This small molecule binds to this protein.
Small molecule (SMILES): CO[C@@H]1[C@H](O)[C@@H](CO[P](=O)(O)O[C@H]2[C@@H](O)[C@H](n3ccc(N)nc3=O)O[C@@H]2CO[P](=O)(O)O[C@H]2[C@@H](O)[C@H](n3cnc4c(=O)nc(N)[nH]c43)O[C@@H]2CO[P](=O)(O)O[C@H]2[C@@H](O)[C@H](n3ccc(N)nc3=O)O[C@@H]2CO[P](=O)(O)O[C@H]2[C@@H](O)[C@H](n3cnc4c(N)ncnc43)O[C@@H]2CO[P](=O)(O)O[C@H]2[C@@H](O)[C@H](n3ccc(=O)[nH]c3=O)O[C@@H]2CO[P](=O)(O)O[C@H]2[C@@H](O)[C@H](n3ccc(=O)[nH]c3=O)O[C@@H]2CO[P](=O)(O)O[C@H]2[C@@H](O)[C@H](n3cnc4c(=O)nc(N)[nH]c43)O[C@@H]2CO[P](=O)(O)O[C@H]2[C@@H](O)[C@H](n3ccc(N)nc3=O)O[C@@H]2CO)O[C@H]1n1ccc(=O)[nH]c1=O

Binding-site contacts:
Ligand atom O6 contacts residue LYS105 of chain 1.A at 3.7 Å.
Ligand atom CM2 contacts residue LEU108 of chain 1.A at 3.6 Å (hydrophobic).
Ligand atom O4 contacts residue HIS72 of chain 1.A at 3.3 Å (h-bond).
Ligand atom C2 contacts residue LYS105 of chain 1.A at 3.4 Å.
Ligand atom O2 contacts residue PHE70 of chain 1.A at 3.8 Å.
Ligand atom C5 contacts residue PHE70 of chain 1.A at 3.9 Å (hydrophobic).
Ligand atom N3 contacts residue LYS105 of chain 1.A at 2.8 Å (salt-bridge).
Ligand atom P contacts residue TYR82 of chain 1.A at 3.8 Å.
Ligand atom OP1 contacts residue TYR42 of chain 1.A at 2.6 Å (h-bond).
Ligand atom O2' contacts residue TYR55 of chain 1.A at 3.6 Å (h-bond).
Ligand atom O2 contacts residue LYS105 of chain 1.A at 3.1 Å (salt-bridge).
Ligand atom O2' contacts residue ILE107 of chain 1.A at 3.9 Å.
Ligand atom N1 contacts residue PHE70 of chain 1.A at 3.8 Å.
Ligand atom O2 contacts residue SER106 of chain 1.A at 3.7 Å.
Ligand atom C2' contacts residue PHE70 of chain 1.A at 3.8 Å (hydrophobic).
Ligand atom O3' contacts residue PHE83 of chain 1.A at 3.6 Å.
Ligand atom N3 contacts residue PHE70 of chain 1.A at 3.3 Å.
Ligand atom O3' contacts residue ARG53 of chain 1.A at 2.9 Å (salt-bridge).
Ligand atom O5' contacts residue TYR82 of chain 1.A at 3.6 Å.
Ligand atom C5 contacts residue TYR82 of chain 1.A at 3.6 Å (hydrophobic).
Ligand atom O3' contacts residue LEU108 of chain 1.A at 2.7 Å (h-bond).
Ligand atom C4' contacts residue LEU108 of chain 1.A at 3.6 Å (hydrophobic).
Ligand atom C3' contacts residue LEU108 of chain 1.A at 3.7 Å (hydrophobic).
Ligand atom C4 contacts residue LYS105 of chain 1.A at 3.8 Å.
Ligand atom O3' contacts residue ILE79 of chain 1.A at 3.9 Å.
Ligand atom OP2 contacts residue TYR82 of chain 1.A at 2.4 Å (h-bond).
Ligand atom O2 contacts residue LYS105 of chain 1.A at 3.2 Å (salt-bridge).
Ligand atom O2 contacts residue ILE107 of chain 1.A at 3.8 Å.
Ligand atom C2 contacts residue PHE70 of chain 1.A at 3.6 Å (hydrophobic).
Ligand atom OP2 contacts residue PHE48 of chain 1.A at 3.8 Å.
Ligand atom OP1 contacts residue PHE48 of chain 1.A at 3.5 Å.
Ligand atom O2' contacts residue ARG53 of chain 1.A at 2.8 Å (salt-bridge).
Ligand atom C3' contacts residue ARG53 of chain 1.A at 3.6 Å.
Ligand atom C4 contacts residue PHE70 of chain 1.A at 3.5 Å (hydrophobic).
Ligand atom CM2 contacts residue ILE107 of chain 1.A at 3.8 Å (hydrophobic).
Ligand atom C2 contacts residue LYS105 of chain 1.A at 3.9 Å.
Ligand atom CM2 contacts residue SER106 of chain 1.A at 3.6 Å.
Ligand atom C2' contacts residue ARG53 of chain 1.A at 3.7 Å.
Ligand atom O2' contacts residue LEU108 of chain 1.A at 3.1 Å (h-bond).
Ligand atom C4' contacts residue ARG53 of chain 1.A at 3.6 Å.

Sequence of chain 1.A:
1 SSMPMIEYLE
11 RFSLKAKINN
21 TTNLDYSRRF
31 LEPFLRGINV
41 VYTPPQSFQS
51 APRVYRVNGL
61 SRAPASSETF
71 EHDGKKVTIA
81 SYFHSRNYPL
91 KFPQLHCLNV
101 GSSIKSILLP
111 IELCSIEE